The protein below binds the small molecule below.
Small molecule (SMILES): Nc1nc2c(ncn2[C@@H]2O[C@H](CO[P](=O)(O)O[P](=O)(O)NP(=O)(O)O)[C@@H](O)[C@H]2O)c(=O)[nH]1

Binding-site contacts:
Ligand atom O3G contacts residue MG1 of chain 1.E at 2.1 Å.
Ligand atom N7 contacts residue ALA151 of chain 1.A at 3.5 Å.
Ligand atom O6 contacts residue ASN122 of chain 1.A at 3.3 Å (h-bond).
Ligand atom O2B contacts residue LYS23 of chain 1.A at 2.4 Å (salt-bridge).
Ligand atom N1 contacts residue ASP125 of chain 1.A at 2.8 Å (salt-bridge).
Ligand atom PG contacts residue MG1 of chain 1.E at 3.0 Å.
Ligand atom O2B contacts residue GLY22 of chain 1.A at 3.1 Å (h-bond).
Ligand atom O1B contacts residue MG1 of chain 1.E at 1.9 Å.
Ligand atom O2A contacts residue THR25 of chain 1.A at 2.3 Å (h-bond).
Ligand atom N3B contacts residue GLY20 of chain 1.A at 3.2 Å (h-bond).
Ligand atom C6 contacts residue LYS152 of chain 1.A at 3.4 Å.
Ligand atom O2' contacts residue PHE35 of chain 1.A at 3.4 Å.
Ligand atom N1 contacts residue LYS152 of chain 1.A at 3.3 Å.
Ligand atom N2 contacts residue ILE126 of chain 1.A at 3.4 Å.
Ligand atom O2B contacts residue THR21 of chain 1.A at 3.3 Å (h-bond).
Ligand atom PB contacts residue LYS23 of chain 1.A at 3.5 Å.
Ligand atom PA contacts residue THR25 of chain 1.A at 3.2 Å.
Ligand atom O2G contacts residue LYS23 of chain 1.A at 2.3 Å (salt-bridge).
Ligand atom O2B contacts residue GLY20 of chain 1.A at 3.5 Å (h-bond).
Ligand atom O1G contacts residue TYR39 of chain 1.A at 2.6 Å (h-bond).
Ligand atom N2 contacts residue ASP125 of chain 1.A at 2.7 Å (salt-bridge).
Ligand atom O5' contacts residue THR25 of chain 1.A at 3.2 Å (h-bond).
Ligand atom PB contacts residue MG1 of chain 1.E at 2.9 Å.
Ligand atom O6 contacts residue SER150 of chain 1.A at 3.4 Å (h-bond).
Ligand atom O2G contacts residue GLY19 of chain 1.A at 3.5 Å.
Ligand atom O4' contacts residue LYS123 of chain 1.A at 3.0 Å (salt-bridge).
Ligand atom O2G contacts residue GLY68 of chain 1.A at 2.9 Å (h-bond).
Ligand atom O2A contacts residue THR24 of chain 1.A at 3.4 Å (h-bond).
Ligand atom O6 contacts residue ALA151 of chain 1.A at 2.6 Å (h-bond).
Ligand atom O1B contacts residue LYS23 of chain 1.A at 3.4 Å (salt-bridge).
Ligand atom N3B contacts residue TYR39 of chain 1.A at 3.3 Å.
Ligand atom O2' contacts residue GLU36 of chain 1.A at 3.4 Å (salt-bridge).
Ligand atom O1B contacts residue THR24 of chain 1.A at 2.8 Å (h-bond).
Ligand atom O3G contacts residue THR42 of chain 1.A at 2.5 Å (h-bond).
Ligand atom N7 contacts residue ASN122 of chain 1.A at 3.2 Å (h-bond).
Ligand atom N3B contacts residue MG1 of chain 1.E at 3.0 Å.
Ligand atom O6 contacts residue LYS152 of chain 1.A at 2.9 Å (salt-bridge).
Ligand atom O3' contacts residue LYS37 of chain 1.A at 3.1 Å (salt-bridge).
Ligand atom O3A contacts residue GLY22 of chain 1.A at 3.0 Å (h-bond).
Ligand atom O2A contacts residue GLY22 of chain 1.A at 3.2 Å.

Sequence of chain 1.A:
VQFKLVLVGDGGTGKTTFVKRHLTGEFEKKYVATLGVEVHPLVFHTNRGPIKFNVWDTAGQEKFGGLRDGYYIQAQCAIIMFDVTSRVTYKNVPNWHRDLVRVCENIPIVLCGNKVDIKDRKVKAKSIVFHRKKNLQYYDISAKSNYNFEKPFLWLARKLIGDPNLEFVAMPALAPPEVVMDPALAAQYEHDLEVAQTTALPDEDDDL